This protein binds this small molecule.
Small molecule (SMILES): CC(=O)N[C@H]1[C@H](O[C@H]2[C@H](O)[C@@H](NC(C)=O)CO[C@@H]2CO)O[C@H](CO)[C@@H](O)[C@@H]1O

Sequence of chain 1.D:
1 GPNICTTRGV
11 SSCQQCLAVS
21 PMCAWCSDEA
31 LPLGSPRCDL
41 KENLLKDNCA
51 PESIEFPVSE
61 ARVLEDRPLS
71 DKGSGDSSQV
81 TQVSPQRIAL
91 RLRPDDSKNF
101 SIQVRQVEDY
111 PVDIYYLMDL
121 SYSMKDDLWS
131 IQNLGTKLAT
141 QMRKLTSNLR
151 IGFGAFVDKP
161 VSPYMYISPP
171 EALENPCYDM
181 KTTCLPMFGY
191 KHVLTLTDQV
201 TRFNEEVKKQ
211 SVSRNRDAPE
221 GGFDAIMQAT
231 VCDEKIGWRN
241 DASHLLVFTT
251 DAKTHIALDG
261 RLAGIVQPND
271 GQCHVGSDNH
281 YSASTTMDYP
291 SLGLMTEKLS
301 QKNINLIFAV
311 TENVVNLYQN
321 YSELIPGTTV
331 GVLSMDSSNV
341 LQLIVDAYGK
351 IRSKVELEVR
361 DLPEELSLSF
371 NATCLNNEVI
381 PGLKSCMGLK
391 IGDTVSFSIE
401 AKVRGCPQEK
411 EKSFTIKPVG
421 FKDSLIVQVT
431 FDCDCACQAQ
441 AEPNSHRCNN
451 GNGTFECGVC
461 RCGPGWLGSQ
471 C

Binding-site contacts:
Ligand atom O6 contacts residue NAG1 of chain 1.LA at 2.8 Å (h-bond).
Ligand atom C4 contacts residue ASN371 of chain 1.D at 4.2 Å.
Ligand atom O5 contacts residue PRO381 of chain 1.D at 4.2 Å.
Ligand atom C8 contacts residue SER369 of chain 1.D at 4.1 Å.
Ligand atom C7 contacts residue SER398 of chain 1.D at 3.3 Å.
Ligand atom C5 contacts residue ASN371 of chain 1.D at 3.7 Å.
Ligand atom C2 contacts residue ASN371 of chain 1.D at 2.4 Å.
Ligand atom O7 contacts residue SER398 of chain 1.D at 2.6 Å (h-bond).
Ligand atom O3 contacts residue GLU400 of chain 1.D at 4.2 Å.
Ligand atom O5 contacts residue ASN371 of chain 1.D at 2.4 Å (h-bond).
Ligand atom N2 contacts residue GLU400 of chain 1.D at 4.5 Å.
Ligand atom C1 contacts residue ASN371 of chain 1.D at 1.4 Å.
Ligand atom C8 contacts residue ILE399 of chain 1.D at 3.5 Å (hydrophobic).
Ligand atom C8 contacts residue ASN99 of chain 1.D at 4.4 Å.
Ligand atom C6 contacts residue NAG1 of chain 1.LA at 4.0 Å.
Ligand atom C8 contacts residue GLU400 of chain 1.D at 3.5 Å.
Ligand atom C3 contacts residue ASN371 of chain 1.D at 3.8 Å.
Ligand atom C7 contacts residue ASN371 of chain 1.D at 3.1 Å.
Ligand atom O7 contacts residue ASN371 of chain 1.D at 3.0 Å (h-bond).
Ligand atom N2 contacts residue ASN371 of chain 1.D at 2.9 Å (h-bond).
Ligand atom C8 contacts residue ASN371 of chain 1.D at 4.3 Å.
Ligand atom C8 contacts residue SER398 of chain 1.D at 3.3 Å.